The small molecule below binds the protein below.
Small molecule (SMILES): Nc1ncnc2c1ncn2[C@H]1C[C@H](O)[C@@H](COP(=O)(O)O)O1

Sequence of chain 1.BB:
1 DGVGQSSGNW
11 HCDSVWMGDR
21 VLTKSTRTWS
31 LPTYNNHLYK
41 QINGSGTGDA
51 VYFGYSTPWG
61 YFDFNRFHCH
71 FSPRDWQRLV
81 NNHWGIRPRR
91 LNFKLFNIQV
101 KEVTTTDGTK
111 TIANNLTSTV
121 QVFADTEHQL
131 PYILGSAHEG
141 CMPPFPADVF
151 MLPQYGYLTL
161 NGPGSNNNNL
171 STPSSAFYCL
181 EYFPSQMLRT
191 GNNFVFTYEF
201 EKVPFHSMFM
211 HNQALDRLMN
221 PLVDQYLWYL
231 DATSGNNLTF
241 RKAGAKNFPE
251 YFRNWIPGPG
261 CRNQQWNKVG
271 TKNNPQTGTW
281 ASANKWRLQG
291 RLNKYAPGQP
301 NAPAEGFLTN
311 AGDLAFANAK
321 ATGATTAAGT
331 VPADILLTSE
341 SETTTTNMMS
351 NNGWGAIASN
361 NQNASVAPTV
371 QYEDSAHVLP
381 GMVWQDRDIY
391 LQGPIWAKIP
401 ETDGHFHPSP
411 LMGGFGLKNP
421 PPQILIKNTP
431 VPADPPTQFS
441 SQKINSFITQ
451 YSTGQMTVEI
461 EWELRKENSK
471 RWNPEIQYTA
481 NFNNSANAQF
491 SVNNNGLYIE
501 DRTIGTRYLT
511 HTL

Binding-site contacts:
Ligand atom C2 contacts residue PRO408 of chain 1.AB at 4.0 Å (hydrophobic).
Ligand atom N7 contacts residue PRO204 of chain 1.AB at 4.2 Å.
Ligand atom N7 contacts residue SER409 of chain 1.AB at 3.2 Å (h-bond).
Ligand atom N1 contacts residue GLY416 of chain 1.AB at 3.1 Å (h-bond).
Ligand atom C2' contacts residue HIS407 of chain 1.AB at 4.0 Å.
Ligand atom O2P contacts residue GLY404 of chain 1.BB at 4.3 Å.
Ligand atom N1 contacts residue PRO408 of chain 1.AB at 3.8 Å.
Ligand atom C6 contacts residue GLY416 of chain 1.AB at 4.2 Å.
Ligand atom C2' contacts residue PRO408 of chain 1.AB at 4.3 Å (hydrophobic).
Ligand atom N6 contacts residue PRO408 of chain 1.AB at 4.0 Å.
Ligand atom O2P contacts residue HIS407 of chain 1.AB at 4.1 Å.
Ligand atom N6 contacts residue GLY414 of chain 1.AB at 4.4 Å.
Ligand atom C8 contacts residue HIS407 of chain 1.AB at 3.4 Å.
Ligand atom N6 contacts residue GLY416 of chain 1.AB at 3.7 Å.
Ligand atom C2 contacts residue GLY416 of chain 1.AB at 3.6 Å.
Ligand atom C4 contacts residue PRO408 of chain 1.AB at 3.9 Å (hydrophobic).
Ligand atom C5 contacts residue PRO408 of chain 1.AB at 4.2 Å (hydrophobic).
Ligand atom N9 contacts residue HIS407 of chain 1.AB at 4.4 Å.
Ligand atom C2 contacts residue ILE399 of chain 1.AB at 4.3 Å (hydrophobic).
Ligand atom C6 contacts residue PRO408 of chain 1.AB at 3.8 Å (hydrophobic).
Ligand atom C5 contacts residue PRO204 of chain 1.AB at 4.1 Å (hydrophobic).
Ligand atom O2P contacts residue ASP403 of chain 1.BB at 4.0 Å.
Ligand atom O1P contacts residue HIS405 of chain 1.BB at 3.9 Å.
Ligand atom C8 contacts residue PRO408 of chain 1.AB at 4.4 Å (hydrophobic).
Ligand atom C8 contacts residue SER409 of chain 1.AB at 4.2 Å.
Ligand atom N7 contacts residue HIS407 of chain 1.AB at 3.8 Å.
Ligand atom N9 contacts residue PRO408 of chain 1.AB at 3.8 Å.
Ligand atom N6 contacts residue PHE415 of chain 1.AB at 4.4 Å.
Ligand atom C1' contacts residue PRO408 of chain 1.AB at 3.9 Å (hydrophobic).
Ligand atom N6 contacts residue SER409 of chain 1.AB at 3.3 Å (h-bond).
Ligand atom C6 contacts residue SER409 of chain 1.AB at 3.8 Å.
Ligand atom C5 contacts residue SER409 of chain 1.AB at 3.7 Å.
Ligand atom N3 contacts residue PRO408 of chain 1.AB at 3.6 Å.
Ligand atom C6 contacts residue PRO204 of chain 1.AB at 4.3 Å (hydrophobic).
Ligand atom N6 contacts residue PRO204 of chain 1.AB at 4.4 Å.

Sequence of chain 1.AB:
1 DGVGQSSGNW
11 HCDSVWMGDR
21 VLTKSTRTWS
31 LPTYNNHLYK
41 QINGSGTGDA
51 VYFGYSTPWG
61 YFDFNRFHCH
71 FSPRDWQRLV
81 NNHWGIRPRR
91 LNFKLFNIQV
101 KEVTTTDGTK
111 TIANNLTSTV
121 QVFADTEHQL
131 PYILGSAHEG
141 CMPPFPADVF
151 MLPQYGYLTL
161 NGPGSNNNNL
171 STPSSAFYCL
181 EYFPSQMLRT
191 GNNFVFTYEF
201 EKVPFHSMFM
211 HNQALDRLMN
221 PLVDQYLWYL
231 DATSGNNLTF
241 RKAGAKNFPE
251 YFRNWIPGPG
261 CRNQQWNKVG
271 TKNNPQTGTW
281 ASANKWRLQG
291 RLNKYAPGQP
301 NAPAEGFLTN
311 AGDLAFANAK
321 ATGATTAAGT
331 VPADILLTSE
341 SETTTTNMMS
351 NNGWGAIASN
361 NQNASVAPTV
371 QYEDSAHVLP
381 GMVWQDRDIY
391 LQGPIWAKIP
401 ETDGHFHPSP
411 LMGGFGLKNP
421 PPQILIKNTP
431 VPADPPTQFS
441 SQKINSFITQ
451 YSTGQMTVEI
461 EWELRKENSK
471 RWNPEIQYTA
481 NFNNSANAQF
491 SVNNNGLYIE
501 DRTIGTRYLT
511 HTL